Binding-site contacts:
Ligand atom C2 contacts residue HIS2 of chain 1.D at 4.5 Å.
Ligand atom O5 contacts residue NAG1 of chain 1.T at 2.5 Å (h-bond).
Ligand atom C2 contacts residue BMA1 of chain 1.V at 3.2 Å.
Ligand atom C3 contacts residue NAG1 of chain 1.T at 4.1 Å.
Ligand atom O3 contacts residue BMA1 of chain 1.V at 1.1 Å.
Ligand atom O6 contacts residue NAG1 of chain 1.T at 4.5 Å.
Ligand atom C2 contacts residue NAG1 of chain 1.T at 2.9 Å.
Ligand atom C4 contacts residue BMA1 of chain 1.V at 3.6 Å.
Ligand atom C3 contacts residue BMA1 of chain 1.V at 2.5 Å.
Ligand atom O4 contacts residue BMA1 of chain 1.V at 4.0 Å.
Ligand atom C1 contacts residue NAG1 of chain 1.T at 1.7 Å.
Ligand atom O2 contacts residue HIS2 of chain 1.D at 3.4 Å (h-bond).
Ligand atom O2 contacts residue NAG1 of chain 1.T at 3.4 Å (h-bond).
Ligand atom C5 contacts residue NAG1 of chain 1.T at 3.8 Å.
Ligand atom O2 contacts residue BMA1 of chain 1.V at 3.0 Å (h-bond).

A protein and the small-molecule ligand that binds it are described below.
Small molecule (SMILES): OC[C@H]1O[C@@H](O)[C@@H](O)[C@@H](O)[C@@H]1O

Sequence of chain 1.D:
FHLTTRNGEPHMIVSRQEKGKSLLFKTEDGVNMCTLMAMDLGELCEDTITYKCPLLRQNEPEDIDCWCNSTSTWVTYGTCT